Binding-site contacts:
Ligand atom C5 contacts residue ILE15 of chain 1.A at 3.8 Å (hydrophobic).
Ligand atom C8 contacts residue GLU86 of chain 1.A at 3.7 Å.
Ligand atom N2 contacts residue PHE85 of chain 1.A at 3.8 Å.
Ligand atom C7 contacts residue GLU86 of chain 1.A at 3.8 Å.
Ligand atom C contacts residue ASP91 of chain 1.A at 3.6 Å.
Ligand atom O1 contacts residue LYS94 of chain 1.A at 3.1 Å (salt-bridge).
Ligand atom C19 contacts residue ASP91 of chain 1.A at 3.8 Å.
Ligand atom O2 contacts residue VAL23 of chain 1.A at 3.8 Å.
Ligand atom C9 contacts residue LEU139 of chain 1.A at 3.5 Å (hydrophobic).
Ligand atom N2 contacts residue VAL69 of chain 1.A at 3.5 Å.
Ligand atom N2 contacts residue ALA36 of chain 1.A at 3.7 Å.
Ligand atom O1 contacts residue ASP91 of chain 1.A at 2.9 Å (salt-bridge).
Ligand atom S contacts residue LYS94 of chain 1.A at 3.2 Å (salt-bridge).
Ligand atom C18 contacts residue ILE15 of chain 1.A at 3.7 Å (hydrophobic).
Ligand atom C2 contacts residue GLN90 of chain 1.A at 3.7 Å.
Ligand atom O1 contacts residue GLN90 of chain 1.A at 3.7 Å.
Ligand atom C7 contacts residue ALA36 of chain 1.A at 3.6 Å (hydrophobic).
Ligand atom C15 contacts residue GLN136 of chain 1.A at 3.8 Å.
Ligand atom N2 contacts residue GLU86 of chain 1.A at 2.8 Å (salt-bridge).
Ligand atom C6 contacts residue LEU139 of chain 1.A at 3.6 Å (hydrophobic).
Ligand atom C6 contacts residue LEU88 of chain 1.A at 3.8 Å (hydrophobic).
Ligand atom C3 contacts residue HIS89 of chain 1.A at 3.2 Å.
Ligand atom N contacts residue LEU88 of chain 1.A at 2.8 Å (h-bond).
Ligand atom C14 contacts residue GLU17 of chain 1.A at 3.7 Å.
Ligand atom O contacts residue LYS94 of chain 1.A at 3.8 Å.
Ligand atom C5 contacts residue LEU88 of chain 1.A at 3.2 Å (hydrophobic).
Ligand atom C7 contacts residue LEU139 of chain 1.A at 3.4 Å (hydrophobic).
Ligand atom N4 contacts residue LEU139 of chain 1.A at 3.7 Å.
Ligand atom N1 contacts residue LEU139 of chain 1.A at 3.5 Å.
Ligand atom C15 contacts residue ASN137 of chain 1.A at 3.8 Å.
Ligand atom N1 contacts residue LEU88 of chain 1.A at 3.2 Å (h-bond).
Ligand atom C8 contacts residue VAL69 of chain 1.A at 3.4 Å (hydrophobic).
Ligand atom C8 contacts residue PHE85 of chain 1.A at 3.4 Å (hydrophobic).
Ligand atom C contacts residue LYS94 of chain 1.A at 1.3 Å.
Ligand atom C1 contacts residue LYS94 of chain 1.A at 2.4 Å.
Ligand atom C19 contacts residue ILE15 of chain 1.A at 3.8 Å (hydrophobic).
Ligand atom C16 contacts residue ASN137 of chain 1.A at 3.5 Å.
Ligand atom C4 contacts residue HIS89 of chain 1.A at 3.5 Å.
Ligand atom C10 contacts residue LEU139 of chain 1.A at 3.6 Å (hydrophobic).
Ligand atom C4 contacts residue LEU88 of chain 1.A at 3.2 Å (hydrophobic).

This protein binds this small molecule.
Small molecule (SMILES): CCS(=O)(=O)c1ccc(Nc2nc(OCC3CCCCC3)c3nc[nH]c3n2)cc1

Sequence of chain 1.A:
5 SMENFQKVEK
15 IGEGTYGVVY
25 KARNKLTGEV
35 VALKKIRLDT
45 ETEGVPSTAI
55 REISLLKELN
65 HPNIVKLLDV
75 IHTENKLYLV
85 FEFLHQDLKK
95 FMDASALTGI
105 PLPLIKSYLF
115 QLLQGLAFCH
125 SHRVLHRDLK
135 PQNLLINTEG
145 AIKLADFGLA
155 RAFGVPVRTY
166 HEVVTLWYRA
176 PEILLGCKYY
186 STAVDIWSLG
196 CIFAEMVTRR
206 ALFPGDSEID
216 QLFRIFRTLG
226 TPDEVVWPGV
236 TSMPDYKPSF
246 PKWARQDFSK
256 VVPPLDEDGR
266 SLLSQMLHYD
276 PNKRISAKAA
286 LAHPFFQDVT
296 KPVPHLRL